Binding-site contacts:
Ligand atom C14 contacts residue CYS103 of chain 1.B at 1.8 Å (hydrophobic).
Ligand atom O04 contacts residue GLN25 of chain 1.B at 2.5 Å (h-bond).
Ligand atom O13 contacts residue CYS103 of chain 1.B at 4.1 Å.
Ligand atom C10 contacts residue PHE22 of chain 1.B at 4.2 Å (hydrophobic).
Ligand atom C08 contacts residue ASN109 of chain 1.B at 3.9 Å.
Ligand atom C12 contacts residue ASN109 of chain 1.B at 4.4 Å.
Ligand atom N11 contacts residue ASN109 of chain 1.B at 3.8 Å.
Ligand atom N11 contacts residue CYS103 of chain 1.B at 3.4 Å (h-bond).
Ligand atom C06 contacts residue PHE22 of chain 1.B at 4.3 Å (hydrophobic).
Ligand atom N11 contacts residue PHE22 of chain 1.B at 3.9 Å.
Ligand atom O04 contacts residue PHE22 of chain 1.B at 3.7 Å.
Ligand atom C08 contacts residue SER21 of chain 1.B at 3.9 Å.
Ligand atom C01 contacts residue GLN25 of chain 1.B at 3.5 Å.
Ligand atom C14 contacts residue PRO104 of chain 1.B at 3.7 Å (hydrophobic).
Ligand atom S02 contacts residue GLN25 of chain 1.B at 3.2 Å (h-bond).
Ligand atom C05 contacts residue GLN25 of chain 1.B at 3.6 Å.
Ligand atom C09 contacts residue ASP19 of chain 1.B at 4.0 Å.
Ligand atom C12 contacts residue CYS103 of chain 1.B at 3.0 Å (hydrophobic).
Ligand atom C05 contacts residue PHE22 of chain 1.B at 4.4 Å (hydrophobic).
Ligand atom C07 contacts residue PHE22 of chain 1.B at 4.1 Å (hydrophobic).
Ligand atom C08 contacts residue ASP19 of chain 1.B at 3.9 Å.
Ligand atom C06 contacts residue SER21 of chain 1.B at 4.3 Å.
Ligand atom C14 contacts residue SER106 of chain 1.B at 4.3 Å.
Ligand atom O13 contacts residue PRO104 of chain 1.B at 4.0 Å.
Ligand atom C12 contacts residue PRO104 of chain 1.B at 4.4 Å (hydrophobic).
Ligand atom C12 contacts residue SER106 of chain 1.B at 4.5 Å.
Ligand atom C07 contacts residue SER21 of chain 1.B at 3.4 Å.
Ligand atom C06 contacts residue GLN25 of chain 1.B at 3.5 Å.
Ligand atom C10 contacts residue ASN109 of chain 1.B at 3.8 Å.
Ligand atom O03 contacts residue CYS103 of chain 1.B at 3.8 Å.
Ligand atom C08 contacts residue PHE22 of chain 1.B at 4.5 Å (hydrophobic).
Ligand atom C09 contacts residue ASN109 of chain 1.B at 3.1 Å.

Sequence of chain 1.B:
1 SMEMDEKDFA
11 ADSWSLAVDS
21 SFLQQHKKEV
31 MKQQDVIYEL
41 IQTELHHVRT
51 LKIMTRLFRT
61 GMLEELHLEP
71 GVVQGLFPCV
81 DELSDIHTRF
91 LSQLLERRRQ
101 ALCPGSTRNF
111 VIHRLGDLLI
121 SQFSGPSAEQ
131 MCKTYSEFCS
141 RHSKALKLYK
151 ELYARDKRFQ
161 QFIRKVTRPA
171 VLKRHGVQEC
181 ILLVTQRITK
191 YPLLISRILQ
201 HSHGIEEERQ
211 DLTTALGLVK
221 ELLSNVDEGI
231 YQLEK

This small molecule binds to this protein.
Small molecule (SMILES): CC(=O)Nc1ccccc1S(C)(=O)=O